Sequence of chain 1.A:
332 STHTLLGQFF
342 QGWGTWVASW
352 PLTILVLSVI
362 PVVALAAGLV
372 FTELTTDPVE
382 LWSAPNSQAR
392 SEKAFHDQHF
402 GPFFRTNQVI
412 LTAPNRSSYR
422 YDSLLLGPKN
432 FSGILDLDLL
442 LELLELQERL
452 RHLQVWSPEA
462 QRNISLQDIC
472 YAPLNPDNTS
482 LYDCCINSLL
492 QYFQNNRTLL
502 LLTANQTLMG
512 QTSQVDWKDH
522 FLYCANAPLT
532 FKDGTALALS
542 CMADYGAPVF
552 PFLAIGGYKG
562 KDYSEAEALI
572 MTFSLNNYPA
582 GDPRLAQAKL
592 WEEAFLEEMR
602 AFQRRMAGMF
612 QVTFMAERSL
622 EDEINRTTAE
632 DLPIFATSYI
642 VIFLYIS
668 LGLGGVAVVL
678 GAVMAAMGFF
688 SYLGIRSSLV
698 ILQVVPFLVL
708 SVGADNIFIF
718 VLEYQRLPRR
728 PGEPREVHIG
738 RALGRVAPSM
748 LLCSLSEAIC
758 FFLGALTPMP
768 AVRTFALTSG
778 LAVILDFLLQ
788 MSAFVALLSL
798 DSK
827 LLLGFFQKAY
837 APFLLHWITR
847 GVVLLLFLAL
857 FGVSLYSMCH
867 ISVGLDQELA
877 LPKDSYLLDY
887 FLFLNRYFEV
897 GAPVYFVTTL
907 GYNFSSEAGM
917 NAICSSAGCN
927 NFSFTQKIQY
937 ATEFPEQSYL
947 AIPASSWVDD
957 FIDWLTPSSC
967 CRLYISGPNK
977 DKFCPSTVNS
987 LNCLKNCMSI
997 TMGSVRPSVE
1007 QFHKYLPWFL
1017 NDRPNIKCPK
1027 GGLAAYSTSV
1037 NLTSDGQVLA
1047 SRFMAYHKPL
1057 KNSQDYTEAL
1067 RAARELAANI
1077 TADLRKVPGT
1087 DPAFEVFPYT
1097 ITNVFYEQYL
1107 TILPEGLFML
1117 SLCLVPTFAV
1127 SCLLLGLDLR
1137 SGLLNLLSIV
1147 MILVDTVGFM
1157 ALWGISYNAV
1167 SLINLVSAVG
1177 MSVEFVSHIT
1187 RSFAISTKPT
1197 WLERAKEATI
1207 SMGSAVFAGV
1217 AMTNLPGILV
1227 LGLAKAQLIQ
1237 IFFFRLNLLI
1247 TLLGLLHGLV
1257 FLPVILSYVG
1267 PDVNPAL

Binding-site contacts:
Ligand atom C3 contacts residue ASN909 of chain 1.A at 3.9 Å.
Ligand atom C7 contacts residue ASN909 of chain 1.A at 3.1 Å.
Ligand atom O7 contacts residue ASN909 of chain 1.A at 3.8 Å.
Ligand atom C8 contacts residue ASN909 of chain 1.A at 3.1 Å.
Ligand atom C2 contacts residue ASN909 of chain 1.A at 2.5 Å.
Ligand atom C6 contacts residue SER912 of chain 1.A at 4.2 Å.
Ligand atom C1 contacts residue ASN909 of chain 1.A at 1.4 Å.
Ligand atom N2 contacts residue ASN909 of chain 1.A at 2.8 Å (h-bond).
Ligand atom C1 contacts residue SER911 of chain 1.A at 4.5 Å.
Ligand atom C6 contacts residue VAL1005 of chain 1.A at 4.5 Å (hydrophobic).
Ligand atom C4 contacts residue ASN909 of chain 1.A at 4.3 Å.
Ligand atom C1 contacts residue SER912 of chain 1.A at 4.5 Å.
Ligand atom C5 contacts residue VAL1005 of chain 1.A at 4.2 Å (hydrophobic).
Ligand atom O5 contacts residue SER912 of chain 1.A at 3.8 Å.
Ligand atom O5 contacts residue ASN909 of chain 1.A at 2.4 Å (h-bond).
Ligand atom C5 contacts residue ASN909 of chain 1.A at 3.6 Å.
Ligand atom C5 contacts residue SER912 of chain 1.A at 4.4 Å.

A protein and the small-molecule ligand that binds it are described below.
Small molecule (SMILES): CC(=O)N[C@H]1[C@H](O[C@H]2[C@H](O)[C@@H](CO)O[C@@H](O[C@H]3[C@H](O)[C@@H](NC(C)=O)CO[C@@H]3CO)[C@@H]2NC(C)=O)O[C@H](CO)[C@@H](O)[C@@H]1O